Sequence of chain 1.D:
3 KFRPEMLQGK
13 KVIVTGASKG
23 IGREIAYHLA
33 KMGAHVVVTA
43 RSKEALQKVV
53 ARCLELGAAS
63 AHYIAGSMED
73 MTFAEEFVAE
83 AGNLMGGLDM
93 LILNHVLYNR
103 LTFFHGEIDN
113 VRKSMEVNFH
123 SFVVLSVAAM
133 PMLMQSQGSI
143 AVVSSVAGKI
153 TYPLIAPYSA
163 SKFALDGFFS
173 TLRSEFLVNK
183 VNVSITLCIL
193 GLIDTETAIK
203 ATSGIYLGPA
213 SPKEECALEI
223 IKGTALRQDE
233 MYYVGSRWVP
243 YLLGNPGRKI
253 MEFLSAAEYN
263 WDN

Binding-site contacts:
Ligand atom O11 contacts residue GLY193 of chain 1.D at 3.2 Å.
Ligand atom C24 contacts residue THR199 of chain 1.D at 4.0 Å.
Ligand atom C19 contacts residue NAP1 of chain 1.I at 3.7 Å.
Ligand atom C2 contacts residue TYR154 of chain 1.D at 3.6 Å (hydrophobic).
Ligand atom C1 contacts residue TYR154 of chain 1.D at 3.6 Å (hydrophobic).
Ligand atom O11 contacts residue NAP1 of chain 1.I at 3.6 Å.
Ligand atom C15 contacts residue TYR160 of chain 1.D at 3.0 Å (hydrophobic).
Ligand atom C3 contacts residue ILE157 of chain 1.D at 3.2 Å (hydrophobic).
Ligand atom C13 contacts residue NAP1 of chain 1.I at 3.2 Å.
Ligand atom CL7 contacts residue TYR154 of chain 1.D at 3.9 Å.
Ligand atom N14 contacts residue TYR160 of chain 1.D at 2.5 Å (h-bond).
Ligand atom O12 contacts residue ALA149 of chain 1.D at 3.1 Å (h-bond).
Ligand atom C25 contacts residue ASN101 of chain 1.D at 2.7 Å.
Ligand atom N10 contacts residue SER147 of chain 1.D at 3.6 Å.
Ligand atom C3 contacts residue TYR154 of chain 1.D at 3.8 Å (hydrophobic).
Ligand atom O11 contacts residue LEU192 of chain 1.D at 3.5 Å (h-bond).
Ligand atom O12 contacts residue SER147 of chain 1.D at 3.9 Å.
Ligand atom C15 contacts residue NAP1 of chain 1.I at 3.8 Å.
Ligand atom C17 contacts residue LEU194 of chain 1.D at 3.9 Å (hydrophobic).
Ligand atom O22 contacts residue VAL98 of chain 1.D at 3.2 Å.
Ligand atom C17 contacts residue NAP1 of chain 1.I at 3.4 Å.
Ligand atom O11 contacts residue LEU194 of chain 1.D at 3.3 Å (h-bond).
Ligand atom N14 contacts residue NAP1 of chain 1.I at 3.4 Å.
Ligand atom C6 contacts residue TYR154 of chain 1.D at 3.9 Å (hydrophobic).
Ligand atom C13 contacts residue TYR160 of chain 1.D at 3.5 Å (hydrophobic).
Ligand atom C19 contacts residue TYR160 of chain 1.D at 2.7 Å (hydrophobic).
Ligand atom CL7 contacts residue TYR208 of chain 1.D at 2.8 Å.
Ligand atom C8 contacts residue LEU194 of chain 1.D at 4.0 Å (hydrophobic).
Ligand atom C26 contacts residue TYR160 of chain 1.D at 3.5 Å (hydrophobic).
Ligand atom C4 contacts residue ILE157 of chain 1.D at 3.7 Å (hydrophobic).
Ligand atom O22 contacts residue NAP1 of chain 1.I at 4.0 Å.
Ligand atom O12 contacts residue LEU192 of chain 1.D at 3.7 Å.
Ligand atom N10 contacts residue TYR160 of chain 1.D at 3.6 Å.
Ligand atom C25 contacts residue TYR100 of chain 1.D at 4.0 Å (hydrophobic).
Ligand atom N10 contacts residue NAP1 of chain 1.I at 3.0 Å.
Ligand atom C16 contacts residue NAP1 of chain 1.I at 3.8 Å.
Ligand atom O12 contacts residue VAL148 of chain 1.D at 3.1 Å.
Ligand atom C20 contacts residue TYR160 of chain 1.D at 3.9 Å (hydrophobic).
Ligand atom C18 contacts residue NAP1 of chain 1.I at 3.4 Å.
Ligand atom S9 contacts residue NAP1 of chain 1.I at 4.0 Å.

Sequence of chain 1.C:
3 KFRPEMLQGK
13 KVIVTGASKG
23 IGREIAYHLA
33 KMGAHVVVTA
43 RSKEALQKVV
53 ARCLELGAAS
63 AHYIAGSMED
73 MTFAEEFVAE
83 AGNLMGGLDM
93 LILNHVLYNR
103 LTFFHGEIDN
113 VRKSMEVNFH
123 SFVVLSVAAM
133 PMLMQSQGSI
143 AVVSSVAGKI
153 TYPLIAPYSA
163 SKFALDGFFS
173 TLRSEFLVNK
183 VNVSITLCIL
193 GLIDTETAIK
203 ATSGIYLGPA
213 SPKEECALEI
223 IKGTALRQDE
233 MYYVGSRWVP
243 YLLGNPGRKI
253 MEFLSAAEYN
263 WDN

A protein and the small-molecule ligand that binds it are described below.
Small molecule (SMILES): CCN(CC)C(=O)Cc1cccc(NS(=O)(=O)c2cccc(Cl)c2C)n1